The protein below binds the small molecule below.
Small molecule (SMILES): CCN(CC)C(=S)S

Sequence of chain 1.B:
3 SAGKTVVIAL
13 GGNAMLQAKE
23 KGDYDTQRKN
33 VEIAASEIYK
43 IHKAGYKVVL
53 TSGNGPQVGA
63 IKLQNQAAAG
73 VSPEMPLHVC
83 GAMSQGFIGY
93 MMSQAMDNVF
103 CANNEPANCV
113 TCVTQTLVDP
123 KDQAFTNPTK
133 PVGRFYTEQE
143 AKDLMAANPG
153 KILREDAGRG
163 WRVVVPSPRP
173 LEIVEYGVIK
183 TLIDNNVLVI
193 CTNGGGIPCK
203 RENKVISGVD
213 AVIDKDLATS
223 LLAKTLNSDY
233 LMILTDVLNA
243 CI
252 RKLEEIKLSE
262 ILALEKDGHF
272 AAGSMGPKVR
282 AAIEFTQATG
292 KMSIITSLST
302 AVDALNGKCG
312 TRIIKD

Binding-site contacts:
Ligand atom C4 contacts residue VAL239 of chain 1.B at 3.9 Å (hydrophobic).
Ligand atom S1 contacts residue ASN241 of chain 1.B at 3.7 Å.
Ligand atom C1 contacts residue CYS243 of chain 1.B at 3.0 Å (hydrophobic).
Ligand atom C2 contacts residue VAL239 of chain 1.B at 3.5 Å (hydrophobic).
Ligand atom N1 contacts residue CYS243 of chain 1.B at 4.3 Å.
Ligand atom S1 contacts residue CYS243 of chain 1.B at 2.0 Å (h-bond).
Ligand atom S2 contacts residue CYS243 of chain 1.B at 3.3 Å (h-bond).